Binding-site contacts:
Ligand atom C7 contacts residue ARG489 of chain 1.A at 4.3 Å.
Ligand atom O7 contacts residue ASN491 of chain 1.A at 3.1 Å (h-bond).
Ligand atom N2 contacts residue ASN491 of chain 1.A at 2.9 Å (h-bond).
Ligand atom C8 contacts residue GLU488 of chain 1.A at 3.2 Å.
Ligand atom C7 contacts residue ASN491 of chain 1.A at 3.2 Å.
Ligand atom O5 contacts residue ASN491 of chain 1.A at 2.4 Å (h-bond).
Ligand atom C3 contacts residue ASN491 of chain 1.A at 3.8 Å.
Ligand atom C1 contacts residue ASN491 of chain 1.A at 1.4 Å.
Ligand atom C5 contacts residue ASN491 of chain 1.A at 3.7 Å.
Ligand atom C8 contacts residue ASN491 of chain 1.A at 4.5 Å.
Ligand atom C4 contacts residue ASN491 of chain 1.A at 4.2 Å.
Ligand atom C2 contacts residue ASN491 of chain 1.A at 2.5 Å.
Ligand atom N2 contacts residue ARG489 of chain 1.A at 4.0 Å.
Ligand atom C8 contacts residue ARG489 of chain 1.A at 3.8 Å.

Sequence of chain 1.A:
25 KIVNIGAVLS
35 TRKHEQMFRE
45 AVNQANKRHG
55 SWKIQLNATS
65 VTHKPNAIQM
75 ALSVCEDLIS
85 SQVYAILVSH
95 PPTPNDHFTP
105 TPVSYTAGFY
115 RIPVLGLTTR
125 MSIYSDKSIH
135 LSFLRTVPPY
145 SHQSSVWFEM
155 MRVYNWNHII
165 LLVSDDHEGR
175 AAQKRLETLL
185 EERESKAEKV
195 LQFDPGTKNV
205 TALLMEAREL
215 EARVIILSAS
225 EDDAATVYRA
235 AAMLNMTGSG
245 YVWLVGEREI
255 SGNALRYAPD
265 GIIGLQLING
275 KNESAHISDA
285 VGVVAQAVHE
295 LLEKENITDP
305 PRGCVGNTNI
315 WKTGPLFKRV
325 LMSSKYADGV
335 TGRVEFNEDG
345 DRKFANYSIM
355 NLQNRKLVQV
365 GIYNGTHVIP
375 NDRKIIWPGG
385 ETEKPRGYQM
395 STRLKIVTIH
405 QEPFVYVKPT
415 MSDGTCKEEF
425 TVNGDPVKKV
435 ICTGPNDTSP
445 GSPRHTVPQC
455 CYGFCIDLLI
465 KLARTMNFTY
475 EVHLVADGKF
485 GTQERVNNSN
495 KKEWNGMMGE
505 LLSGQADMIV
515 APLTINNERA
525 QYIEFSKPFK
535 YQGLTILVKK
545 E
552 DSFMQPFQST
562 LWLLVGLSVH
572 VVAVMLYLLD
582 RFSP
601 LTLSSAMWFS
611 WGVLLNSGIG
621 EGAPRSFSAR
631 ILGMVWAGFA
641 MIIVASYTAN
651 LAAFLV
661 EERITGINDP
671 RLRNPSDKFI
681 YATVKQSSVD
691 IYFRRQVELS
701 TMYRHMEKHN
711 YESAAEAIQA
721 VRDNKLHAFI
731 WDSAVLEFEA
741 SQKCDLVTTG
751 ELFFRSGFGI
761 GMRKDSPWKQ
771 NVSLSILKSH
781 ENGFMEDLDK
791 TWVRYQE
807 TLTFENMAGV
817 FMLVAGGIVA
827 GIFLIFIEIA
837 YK

The protein below binds the small molecule below.
Small molecule (SMILES): CC(=O)N[C@@H]1[C@@H](O)[C@H](O)[C@@H](CO)O[C@H]1O